Binding-site contacts:
Ligand atom N2 contacts residue VAL75 of chain 1.A at 3.1 Å (h-bond).
Ligand atom O3' contacts residue TYR279 of chain 1.A at 3.5 Å.
Ligand atom N1 contacts residue GLU391 of chain 1.A at 3.5 Å (salt-bridge).
Ligand atom O1A contacts residue ARG87 of chain 1.A at 4.1 Å.
Ligand atom C3' contacts residue TYR382 of chain 1.A at 3.9 Å (hydrophobic).
Ligand atom N9 contacts residue TYR382 of chain 1.A at 4.1 Å.
Ligand atom C2 contacts residue GLU391 of chain 1.A at 3.8 Å.
Ligand atom C2' contacts residue VAL75 of chain 1.A at 3.8 Å (hydrophobic).
Ligand atom O2G contacts residue LYS231 of chain 1.A at 3.3 Å (salt-bridge).
Ligand atom PG contacts residue LYS231 of chain 1.A at 4.1 Å.
Ligand atom C4' contacts residue GLN74 of chain 1.A at 3.5 Å.
Ligand atom C3' contacts residue ASP283 of chain 1.A at 3.6 Å.
Ligand atom C2' contacts residue TYR382 of chain 1.A at 3.1 Å (hydrophobic).
Ligand atom N2 contacts residue GLU391 of chain 1.A at 3.3 Å (salt-bridge).
Ligand atom C2' contacts residue ASP283 of chain 1.A at 4.0 Å.
Ligand atom O1G contacts residue LYS231 of chain 1.A at 3.6 Å.
Ligand atom O4' contacts residue GLN74 of chain 1.A at 3.9 Å.
Ligand atom O3G contacts residue TYR214 of chain 1.A at 3.6 Å.
Ligand atom O1G contacts residue ASN183 of chain 1.A at 4.0 Å.
Ligand atom O1A contacts residue ASP275 of chain 1.A at 3.9 Å.
Ligand atom N3 contacts residue TYR382 of chain 1.A at 4.2 Å.
Ligand atom O3' contacts residue GLN74 of chain 1.A at 3.1 Å (h-bond).
Ligand atom N1 contacts residue TYR382 of chain 1.A at 4.1 Å.
Ligand atom C3' contacts residue TYR279 of chain 1.A at 3.8 Å (hydrophobic).
Ligand atom C5' contacts residue GLN74 of chain 1.A at 4.1 Å.
Ligand atom C1' contacts residue GLN74 of chain 1.A at 3.7 Å.
Ligand atom O5' contacts residue ARG87 of chain 1.A at 4.1 Å.
Ligand atom C5 contacts residue TYR382 of chain 1.A at 4.0 Å (hydrophobic).
Ligand atom O3' contacts residue VAL75 of chain 1.A at 3.9 Å.
Ligand atom O3' contacts residue ASP283 of chain 1.A at 2.7 Å (salt-bridge).
Ligand atom C3' contacts residue GLN74 of chain 1.A at 3.9 Å.
Ligand atom O1G contacts residue GLU181 of chain 1.A at 3.9 Å.
Ligand atom N2 contacts residue VAL387 of chain 1.A at 3.7 Å.
Ligand atom O3G contacts residue LYS213 of chain 1.A at 3.5 Å (salt-bridge).
Ligand atom O2B contacts residue ASP275 of chain 1.A at 3.7 Å.
Ligand atom N7 contacts residue TYR382 of chain 1.A at 4.1 Å.
Ligand atom C2 contacts residue VAL75 of chain 1.A at 4.1 Å (hydrophobic).
Ligand atom O2G contacts residue TYR214 of chain 1.A at 3.6 Å.
Ligand atom O2B contacts residue TYR279 of chain 1.A at 3.5 Å.
Ligand atom C6 contacts residue TYR382 of chain 1.A at 4.1 Å (hydrophobic).

The small molecule below binds the protein below.
Small molecule (SMILES): Nc1nc2c(ncn2[C@H]2C[C@H](O)[C@@H](CO[P](=O)(O)O[P](=O)(O)OP(=O)(O)O)O2)c(=O)[nH]1

Sequence of chain 1.A:
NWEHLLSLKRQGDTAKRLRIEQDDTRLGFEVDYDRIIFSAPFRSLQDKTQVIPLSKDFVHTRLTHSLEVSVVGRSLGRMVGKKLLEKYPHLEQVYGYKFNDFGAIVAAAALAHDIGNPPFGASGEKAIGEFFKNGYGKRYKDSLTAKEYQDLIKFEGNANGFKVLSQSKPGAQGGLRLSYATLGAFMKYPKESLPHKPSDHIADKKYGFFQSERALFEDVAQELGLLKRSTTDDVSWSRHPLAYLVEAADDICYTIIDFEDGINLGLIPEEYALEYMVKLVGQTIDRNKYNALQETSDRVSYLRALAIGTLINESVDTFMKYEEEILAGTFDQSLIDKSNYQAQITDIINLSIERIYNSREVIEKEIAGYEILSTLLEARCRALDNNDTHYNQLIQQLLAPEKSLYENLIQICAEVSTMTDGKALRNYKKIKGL